Binding-site contacts:
Ligand atom C4 contacts residue ASN328 of chain 1.A at 4.3 Å.
Ligand atom C7 contacts residue GLN577 of chain 1.A at 3.6 Å.
Ligand atom O7 contacts residue ASN328 of chain 1.A at 4.2 Å.
Ligand atom C7 contacts residue ASN328 of chain 1.A at 4.1 Å.
Ligand atom O7 contacts residue GLN577 of chain 1.A at 3.4 Å (h-bond).
Ligand atom O5 contacts residue ASN328 of chain 1.A at 2.3 Å (h-bond).
Ligand atom N2 contacts residue ASN328 of chain 1.A at 3.0 Å (h-bond).
Ligand atom C2 contacts residue ASN328 of chain 1.A at 2.6 Å.
Ligand atom C3 contacts residue ASN328 of chain 1.A at 3.9 Å.
Ligand atom C1 contacts residue ASN328 of chain 1.A at 1.4 Å.
Ligand atom C5 contacts residue ASN328 of chain 1.A at 3.7 Å.
Ligand atom C8 contacts residue GLN577 of chain 1.A at 3.4 Å.
Ligand atom C8 contacts residue THR578 of chain 1.A at 4.5 Å.

The protein below binds the small molecule below.
Small molecule (SMILES): CC(=O)N[C@@H]1[C@@H](O)[C@H](O)[C@@H](CO)O[C@H]1O

Sequence of chain 1.A:
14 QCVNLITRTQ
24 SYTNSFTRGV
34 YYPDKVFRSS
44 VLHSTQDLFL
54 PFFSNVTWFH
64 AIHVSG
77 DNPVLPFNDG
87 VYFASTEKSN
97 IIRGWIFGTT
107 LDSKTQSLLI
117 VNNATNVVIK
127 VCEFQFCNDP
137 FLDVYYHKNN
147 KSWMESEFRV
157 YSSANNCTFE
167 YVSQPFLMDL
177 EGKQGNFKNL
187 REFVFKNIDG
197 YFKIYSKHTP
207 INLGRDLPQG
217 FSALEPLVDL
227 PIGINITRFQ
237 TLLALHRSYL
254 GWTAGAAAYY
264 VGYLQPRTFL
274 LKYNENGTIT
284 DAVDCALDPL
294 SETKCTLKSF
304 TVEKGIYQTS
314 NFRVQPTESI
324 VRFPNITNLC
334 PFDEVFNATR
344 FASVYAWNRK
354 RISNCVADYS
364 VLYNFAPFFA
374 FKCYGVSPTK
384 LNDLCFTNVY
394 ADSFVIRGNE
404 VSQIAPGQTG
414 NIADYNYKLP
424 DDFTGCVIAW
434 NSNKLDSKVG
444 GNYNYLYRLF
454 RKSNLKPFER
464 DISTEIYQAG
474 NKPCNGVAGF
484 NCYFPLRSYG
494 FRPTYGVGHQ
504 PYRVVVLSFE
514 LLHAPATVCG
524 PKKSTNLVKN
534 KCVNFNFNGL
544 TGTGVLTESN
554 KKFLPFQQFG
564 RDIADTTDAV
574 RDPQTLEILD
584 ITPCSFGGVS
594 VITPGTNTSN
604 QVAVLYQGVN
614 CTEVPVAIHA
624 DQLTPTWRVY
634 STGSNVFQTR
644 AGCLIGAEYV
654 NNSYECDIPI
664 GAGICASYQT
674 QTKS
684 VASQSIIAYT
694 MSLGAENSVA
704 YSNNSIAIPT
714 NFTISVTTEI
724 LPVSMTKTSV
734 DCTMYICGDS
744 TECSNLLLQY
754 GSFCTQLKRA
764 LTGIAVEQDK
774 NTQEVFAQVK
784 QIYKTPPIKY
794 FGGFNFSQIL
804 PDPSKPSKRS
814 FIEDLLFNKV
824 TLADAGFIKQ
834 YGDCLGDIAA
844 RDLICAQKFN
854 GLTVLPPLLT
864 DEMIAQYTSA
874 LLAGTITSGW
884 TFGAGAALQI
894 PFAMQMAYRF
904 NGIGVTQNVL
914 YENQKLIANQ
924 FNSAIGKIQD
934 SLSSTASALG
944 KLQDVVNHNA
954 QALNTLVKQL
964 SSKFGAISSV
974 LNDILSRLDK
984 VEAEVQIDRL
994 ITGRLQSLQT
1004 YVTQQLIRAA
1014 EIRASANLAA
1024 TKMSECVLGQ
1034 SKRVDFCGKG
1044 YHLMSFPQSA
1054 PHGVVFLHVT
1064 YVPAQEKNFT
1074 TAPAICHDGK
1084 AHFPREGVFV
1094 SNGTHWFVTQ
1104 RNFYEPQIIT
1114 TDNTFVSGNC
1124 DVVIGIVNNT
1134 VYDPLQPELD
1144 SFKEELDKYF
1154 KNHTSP